The small molecule below binds the protein below.
Small molecule (SMILES): CC(=O)N[C@H]1[C@H](O[C@H]2[C@H](O)[C@@H](NC(C)=O)CO[C@@H]2CO)O[C@H](CO)[C@@H](O)[C@@H]1O

Binding-site contacts:
Ligand atom C5 contacts residue ASN112 of chain 1.B at 3.6 Å.
Ligand atom O7 contacts residue ASN112 of chain 1.B at 3.7 Å.
Ligand atom C8 contacts residue ARG109 of chain 1.B at 4.0 Å.
Ligand atom C8 contacts residue ILE110 of chain 1.B at 3.4 Å (hydrophobic).
Ligand atom C1 contacts residue ASN112 of chain 1.B at 1.4 Å.
Ligand atom C4 contacts residue ASN112 of chain 1.B at 4.2 Å.
Ligand atom O3 contacts residue ARG109 of chain 1.B at 4.4 Å.
Ligand atom C3 contacts residue ASN112 of chain 1.B at 3.8 Å.
Ligand atom C7 contacts residue ASN112 of chain 1.B at 3.5 Å.
Ligand atom C2 contacts residue ASN112 of chain 1.B at 2.4 Å.
Ligand atom O5 contacts residue ASN112 of chain 1.B at 2.3 Å (h-bond).
Ligand atom N2 contacts residue ARG109 of chain 1.B at 4.0 Å.
Ligand atom N2 contacts residue ASN112 of chain 1.B at 3.0 Å (h-bond).
Ligand atom C8 contacts residue PRO111 of chain 1.B at 4.0 Å (hydrophobic).
Ligand atom C8 contacts residue ASN112 of chain 1.B at 4.2 Å.
Ligand atom O7 contacts residue ARG109 of chain 1.B at 4.0 Å.

Sequence of chain 1.B:
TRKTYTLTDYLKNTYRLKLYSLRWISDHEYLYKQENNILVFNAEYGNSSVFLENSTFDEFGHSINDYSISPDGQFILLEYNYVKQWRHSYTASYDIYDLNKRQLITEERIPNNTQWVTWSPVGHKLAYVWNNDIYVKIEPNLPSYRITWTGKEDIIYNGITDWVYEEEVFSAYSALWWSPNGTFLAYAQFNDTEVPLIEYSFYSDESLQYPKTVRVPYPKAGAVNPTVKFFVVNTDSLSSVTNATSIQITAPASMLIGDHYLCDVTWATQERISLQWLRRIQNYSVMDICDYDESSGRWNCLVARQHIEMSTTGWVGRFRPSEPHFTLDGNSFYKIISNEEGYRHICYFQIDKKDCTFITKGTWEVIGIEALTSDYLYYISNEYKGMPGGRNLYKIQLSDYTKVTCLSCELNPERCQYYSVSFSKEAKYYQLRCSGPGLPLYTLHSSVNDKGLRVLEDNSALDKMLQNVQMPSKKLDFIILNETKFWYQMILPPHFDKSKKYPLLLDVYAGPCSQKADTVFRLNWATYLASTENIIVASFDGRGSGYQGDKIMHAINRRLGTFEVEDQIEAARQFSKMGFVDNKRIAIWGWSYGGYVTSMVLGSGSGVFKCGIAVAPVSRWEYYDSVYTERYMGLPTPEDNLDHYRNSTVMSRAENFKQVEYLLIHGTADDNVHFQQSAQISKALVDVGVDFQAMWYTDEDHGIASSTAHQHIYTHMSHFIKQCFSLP